Binding-site contacts:
Ligand atom OD2 contacts residue GLY14 of chain 1.C at 3.9 Å.
Ligand atom OD2 contacts residue THR15 of chain 1.C at 3.0 Å (h-bond).
Ligand atom N contacts residue ASP96 of chain 1.C at 2.7 Å (salt-bridge).
Ligand atom OD1 contacts residue MET121 of chain 1.C at 4.0 Å.
Ligand atom N contacts residue SER254 of chain 1.A at 3.8 Å.
Ligand atom CG contacts residue ALA120 of chain 1.C at 3.8 Å (hydrophobic).
Ligand atom C contacts residue SER62 of chain 1.C at 3.4 Å.
Ligand atom OXT contacts residue ALA61 of chain 1.C at 3.3 Å.
Ligand atom OD2 contacts residue THR95 of chain 1.C at 2.9 Å (h-bond).
Ligand atom OXT contacts residue GLY94 of chain 1.C at 3.3 Å.
Ligand atom OXT contacts residue THR15 of chain 1.C at 3.9 Å.
Ligand atom C contacts residue GLY94 of chain 1.C at 3.5 Å.
Ligand atom CG contacts residue THR95 of chain 1.C at 2.8 Å.
Ligand atom O contacts residue GLY94 of chain 1.C at 3.3 Å.
Ligand atom CB contacts residue ASP96 of chain 1.C at 3.6 Å.
Ligand atom OXT contacts residue GLU63 of chain 1.C at 3.7 Å.
Ligand atom CG contacts residue THR15 of chain 1.C at 2.9 Å.
Ligand atom OD1 contacts residue ALA120 of chain 1.C at 3.1 Å (h-bond).
Ligand atom OXT contacts residue GLY14 of chain 1.C at 3.3 Å.
Ligand atom OXT contacts residue SER62 of chain 1.C at 2.7 Å (h-bond).
Ligand atom CB contacts residue THR15 of chain 1.C at 3.0 Å.
Ligand atom OD1 contacts residue THR95 of chain 1.C at 2.5 Å (h-bond).
Ligand atom CA contacts residue THR15 of chain 1.C at 3.3 Å.
Ligand atom N contacts residue GLU63 of chain 1.C at 2.8 Å (salt-bridge).
Ligand atom CG contacts residue GLY94 of chain 1.C at 4.2 Å.
Ligand atom C contacts residue THR95 of chain 1.C at 4.0 Å.
Ligand atom CA contacts residue GLU63 of chain 1.C at 3.8 Å.
Ligand atom O contacts residue SER62 of chain 1.C at 2.7 Å (h-bond).
Ligand atom C contacts residue GLU63 of chain 1.C at 3.5 Å.
Ligand atom C contacts residue ASP96 of chain 1.C at 3.9 Å.
Ligand atom OD2 contacts residue GLY94 of chain 1.C at 3.1 Å.
Ligand atom O contacts residue ASP96 of chain 1.C at 3.0 Å (salt-bridge).
Ligand atom O contacts residue GLU63 of chain 1.C at 3.7 Å.
Ligand atom CA contacts residue ASP96 of chain 1.C at 3.7 Å.
Ligand atom C contacts residue GLY14 of chain 1.C at 4.2 Å.
Ligand atom C contacts residue THR15 of chain 1.C at 4.3 Å.
Ligand atom OD1 contacts residue THR15 of chain 1.C at 3.3 Å (h-bond).
Ligand atom CB contacts residue THR95 of chain 1.C at 3.5 Å.
Ligand atom O contacts residue THR95 of chain 1.C at 3.4 Å (h-bond).
Ligand atom OD2 contacts residue ALA120 of chain 1.C at 3.8 Å.

Sequence of chain 1.C:
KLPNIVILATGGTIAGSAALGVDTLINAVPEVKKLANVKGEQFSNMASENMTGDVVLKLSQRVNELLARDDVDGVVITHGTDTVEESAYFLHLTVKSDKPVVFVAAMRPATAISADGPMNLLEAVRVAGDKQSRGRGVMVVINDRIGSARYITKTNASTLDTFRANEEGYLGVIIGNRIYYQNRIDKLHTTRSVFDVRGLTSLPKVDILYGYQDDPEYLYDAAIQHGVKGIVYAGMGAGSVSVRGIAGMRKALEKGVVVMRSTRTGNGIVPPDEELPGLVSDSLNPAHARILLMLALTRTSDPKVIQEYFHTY

This small molecule binds to this protein.
Small molecule (SMILES): N[C@@H](CC(=O)O)C(=O)O

Sequence of chain 1.A:
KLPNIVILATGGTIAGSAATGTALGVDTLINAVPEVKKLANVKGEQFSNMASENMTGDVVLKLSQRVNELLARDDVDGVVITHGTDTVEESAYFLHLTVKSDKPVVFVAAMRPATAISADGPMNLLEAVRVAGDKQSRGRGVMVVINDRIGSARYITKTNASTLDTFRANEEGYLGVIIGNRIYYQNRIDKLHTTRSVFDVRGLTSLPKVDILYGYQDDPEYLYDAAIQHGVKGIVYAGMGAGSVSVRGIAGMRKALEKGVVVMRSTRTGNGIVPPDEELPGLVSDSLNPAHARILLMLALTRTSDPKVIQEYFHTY